Binding-site contacts:
Ligand atom C4' contacts residue LEU163 of chain 1.B at 3.4 Å (hydrophobic).
Ligand atom O4 contacts residue PHE265 of chain 1.B at 3.6 Å.
Ligand atom O3B contacts residue ALA164 of chain 1.B at 3.3 Å.
Ligand atom O3' contacts residue PHE162 of chain 1.B at 2.7 Å (h-bond).
Ligand atom C3D contacts residue PHE338 of chain 1.B at 3.4 Å (hydrophobic).
Ligand atom O2A contacts residue PHE277 of chain 1.B at 3.4 Å.
Ligand atom C4' contacts residue LYS220 of chain 1.B at 3.3 Å.
Ligand atom O4' contacts residue LEU163 of chain 1.B at 2.9 Å (h-bond).
Ligand atom O2' contacts residue ARG260 of chain 1.A at 2.8 Å (salt-bridge).
Ligand atom O3D contacts residue PHE338 of chain 1.B at 2.7 Å (h-bond).
Ligand atom O3A contacts residue ALA164 of chain 1.B at 3.4 Å.
Ligand atom O2B contacts residue PHE338 of chain 1.B at 3.5 Å.
Ligand atom O4 contacts residue LYS267 of chain 1.B at 3.0 Å (salt-bridge).
Ligand atom O4D contacts residue ILE231 of chain 1.B at 3.5 Å.
Ligand atom O1A contacts residue LYS339 of chain 1.B at 3.0 Å (salt-bridge).
Ligand atom C2 contacts residue LYS267 of chain 1.B at 3.6 Å.
Ligand atom O4' contacts residue LYS220 of chain 1.B at 2.9 Å (salt-bridge).
Ligand atom C4D contacts residue PHE272 of chain 1.B at 3.6 Å (hydrophobic).
Ligand atom O4' contacts residue GLU161 of chain 1.B at 3.0 Å (salt-bridge).
Ligand atom O4' contacts residue PHE162 of chain 1.B at 3.3 Å.
Ligand atom O3D contacts residue GLY273 of chain 1.B at 2.8 Å (h-bond).
Ligand atom C4 contacts residue LYS267 of chain 1.B at 3.3 Å.
Ligand atom O5' contacts residue CYS276 of chain 1.B at 3.1 Å.
Ligand atom C3' contacts residue PHE162 of chain 1.B at 3.4 Å (hydrophobic).
Ligand atom O2D contacts residue ARG442 of chain 1.B at 2.7 Å (salt-bridge).
Ligand atom C4D contacts residue GLY273 of chain 1.B at 3.3 Å.
Ligand atom O4D contacts residue PHE272 of chain 1.B at 3.1 Å.
Ligand atom O2A contacts residue PHE265 of chain 1.B at 3.3 Å.
Ligand atom O2D contacts residue PHE338 of chain 1.B at 3.4 Å (h-bond).
Ligand atom O2B contacts residue GLU165 of chain 1.B at 2.7 Å (salt-bridge).
Ligand atom O2 contacts residue ARG442 of chain 1.B at 3.5 Å (salt-bridge).
Ligand atom O1A contacts residue PHE265 of chain 1.B at 3.5 Å.
Ligand atom O3' contacts residue ARG260 of chain 1.A at 3.1 Å (salt-bridge).
Ligand atom O2 contacts residue SER269 of chain 1.B at 2.5 Å (h-bond).
Ligand atom N3 contacts residue LYS267 of chain 1.B at 2.6 Å (salt-bridge).
Ligand atom O2B contacts residue ALA164 of chain 1.B at 3.4 Å.
Ligand atom C5' contacts residue CYS276 of chain 1.B at 3.4 Å (hydrophobic).
Ligand atom O3A contacts residue LYS339 of chain 1.B at 3.3 Å (salt-bridge).
Ligand atom O1B contacts residue PHE338 of chain 1.B at 3.5 Å.
Ligand atom C3' contacts residue LEU163 of chain 1.B at 3.3 Å (hydrophobic).

Sequence of chain 1.B:
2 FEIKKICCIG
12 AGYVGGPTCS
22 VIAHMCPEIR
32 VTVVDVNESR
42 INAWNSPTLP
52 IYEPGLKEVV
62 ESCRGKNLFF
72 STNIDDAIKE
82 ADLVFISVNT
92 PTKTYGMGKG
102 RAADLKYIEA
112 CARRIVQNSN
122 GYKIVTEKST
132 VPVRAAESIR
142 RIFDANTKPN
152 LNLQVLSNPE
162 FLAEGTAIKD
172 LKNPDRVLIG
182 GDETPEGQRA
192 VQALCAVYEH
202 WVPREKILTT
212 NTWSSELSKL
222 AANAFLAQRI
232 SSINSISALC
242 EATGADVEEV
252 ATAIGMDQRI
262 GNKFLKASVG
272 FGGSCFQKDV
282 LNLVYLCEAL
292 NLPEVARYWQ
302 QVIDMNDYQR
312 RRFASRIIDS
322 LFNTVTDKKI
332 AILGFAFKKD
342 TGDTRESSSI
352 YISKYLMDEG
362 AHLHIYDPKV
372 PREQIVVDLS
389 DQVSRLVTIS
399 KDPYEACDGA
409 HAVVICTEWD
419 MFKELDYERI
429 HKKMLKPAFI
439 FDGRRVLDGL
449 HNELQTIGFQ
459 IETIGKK

Sequence of chain 1.A:
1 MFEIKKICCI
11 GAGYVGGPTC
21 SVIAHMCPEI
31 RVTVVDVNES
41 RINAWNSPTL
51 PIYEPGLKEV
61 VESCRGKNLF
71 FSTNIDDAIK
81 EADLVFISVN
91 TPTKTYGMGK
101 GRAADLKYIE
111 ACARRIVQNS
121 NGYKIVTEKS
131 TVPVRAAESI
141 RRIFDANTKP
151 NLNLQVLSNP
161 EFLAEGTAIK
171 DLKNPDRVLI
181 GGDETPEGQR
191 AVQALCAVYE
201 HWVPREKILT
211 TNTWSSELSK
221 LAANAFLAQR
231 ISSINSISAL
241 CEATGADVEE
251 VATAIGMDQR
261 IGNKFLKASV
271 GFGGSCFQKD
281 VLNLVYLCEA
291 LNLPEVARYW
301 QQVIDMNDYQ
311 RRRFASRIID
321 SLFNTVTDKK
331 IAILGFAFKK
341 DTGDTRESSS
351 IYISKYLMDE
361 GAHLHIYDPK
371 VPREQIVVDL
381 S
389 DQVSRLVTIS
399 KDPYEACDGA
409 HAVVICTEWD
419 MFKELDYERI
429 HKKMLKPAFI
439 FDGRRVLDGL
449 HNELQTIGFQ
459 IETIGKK

The small molecule below binds the protein below.
Small molecule (SMILES): O=c1ccn([C@@H]2O[C@H](CO[P](=O)(O)O[P](=O)(O)O[C@H]3OC[C@@H](O)[C@H](O)[C@H]3O)[C@@H](O)[C@H]2O)c(=O)[nH]1